Sequence of chain 1.A:
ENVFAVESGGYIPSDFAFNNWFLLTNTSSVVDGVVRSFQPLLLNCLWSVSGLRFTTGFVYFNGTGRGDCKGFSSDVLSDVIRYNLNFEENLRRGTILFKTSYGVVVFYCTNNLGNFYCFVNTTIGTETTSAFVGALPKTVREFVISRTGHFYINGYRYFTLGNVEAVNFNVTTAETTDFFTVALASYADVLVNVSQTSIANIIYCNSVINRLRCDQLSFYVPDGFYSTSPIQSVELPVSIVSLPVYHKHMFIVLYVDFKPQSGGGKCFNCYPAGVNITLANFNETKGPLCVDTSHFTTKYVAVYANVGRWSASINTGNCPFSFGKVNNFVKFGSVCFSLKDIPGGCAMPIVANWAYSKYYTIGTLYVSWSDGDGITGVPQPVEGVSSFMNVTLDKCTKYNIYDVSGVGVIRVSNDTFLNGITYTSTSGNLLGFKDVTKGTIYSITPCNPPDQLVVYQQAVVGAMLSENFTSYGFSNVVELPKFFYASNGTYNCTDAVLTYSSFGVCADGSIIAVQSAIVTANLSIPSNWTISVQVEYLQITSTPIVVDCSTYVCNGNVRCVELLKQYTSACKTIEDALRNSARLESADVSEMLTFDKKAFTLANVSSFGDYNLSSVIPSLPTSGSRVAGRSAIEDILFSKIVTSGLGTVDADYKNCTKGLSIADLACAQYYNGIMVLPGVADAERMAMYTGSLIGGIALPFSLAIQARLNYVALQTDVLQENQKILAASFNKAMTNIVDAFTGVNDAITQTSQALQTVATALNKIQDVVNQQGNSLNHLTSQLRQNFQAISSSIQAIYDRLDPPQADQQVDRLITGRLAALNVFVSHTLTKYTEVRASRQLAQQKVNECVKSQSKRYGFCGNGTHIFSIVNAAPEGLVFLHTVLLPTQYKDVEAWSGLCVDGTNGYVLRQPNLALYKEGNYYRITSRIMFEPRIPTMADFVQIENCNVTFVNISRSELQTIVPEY

Binding-site contacts:
Ligand atom C2 contacts residue ASN147 of chain 1.A at 2.5 Å.
Ligand atom C1 contacts residue ASN147 of chain 1.A at 1.4 Å.
Ligand atom C5 contacts residue ASN147 of chain 1.A at 3.6 Å.
Ligand atom C3 contacts residue ASN147 of chain 1.A at 3.8 Å.
Ligand atom C1 contacts residue PHE166 of chain 1.A at 4.0 Å (hydrophobic).
Ligand atom C4 contacts residue ASN147 of chain 1.A at 4.2 Å.
Ligand atom C7 contacts residue ASN148 of chain 1.A at 3.5 Å.
Ligand atom O5 contacts residue PHE166 of chain 1.A at 4.0 Å.
Ligand atom C7 contacts residue ASN147 of chain 1.A at 3.2 Å.
Ligand atom O7 contacts residue ASN147 of chain 1.A at 3.0 Å (h-bond).
Ligand atom N2 contacts residue ASN147 of chain 1.A at 2.9 Å (h-bond).
Ligand atom O5 contacts residue GLY164 of chain 1.A at 4.5 Å.
Ligand atom N2 contacts residue ASN148 of chain 1.A at 3.6 Å.
Ligand atom C8 contacts residue ASN147 of chain 1.A at 3.2 Å.
Ligand atom O5 contacts residue ASN147 of chain 1.A at 2.4 Å (h-bond).
Ligand atom C8 contacts residue GLY164 of chain 1.A at 4.1 Å.
Ligand atom C1 contacts residue GLY164 of chain 1.A at 4.3 Å.
Ligand atom O7 contacts residue ASN148 of chain 1.A at 2.6 Å (h-bond).

This protein binds this small molecule.
Small molecule (SMILES): CC(=O)N[C@@H]1[C@@H](O)[C@H](O)[C@@H](CO)O[C@H]1O